Binding-site contacts:
Ligand atom CAE contacts residue NAP1 of chain 1.E at 3.8 Å.
Ligand atom CAH contacts residue NAP1 of chain 1.E at 3.6 Å.
Ligand atom CL1 contacts residue PHE117 of chain 1.A at 3.8 Å.
Ligand atom NAF contacts residue TYR194 of chain 1.A at 3.5 Å (h-bond).
Ligand atom CAJ contacts residue ASP181 of chain 1.A at 3.7 Å.
Ligand atom CL1 contacts residue MET233 of chain 1.A at 3.9 Å.
Ligand atom CAD contacts residue NAP1 of chain 1.E at 3.8 Å.
Ligand atom NAA contacts residue NAP1 of chain 1.E at 3.0 Å (h-bond).
Ligand atom CAI contacts residue PHE117 of chain 1.A at 3.8 Å (hydrophobic).
Ligand atom CAG contacts residue NAP1 of chain 1.E at 3.5 Å.
Ligand atom CAD contacts residue PHE117 of chain 1.A at 3.6 Å (hydrophobic).
Ligand atom CAR contacts residue NAP1 of chain 1.E at 3.7 Å.
Ligand atom CAE contacts residue TYR194 of chain 1.A at 3.7 Å (hydrophobic).
Ligand atom CAJ contacts residue NAP1 of chain 1.E at 3.5 Å.
Ligand atom NAF contacts residue PHE117 of chain 1.A at 3.6 Å.
Ligand atom CAE contacts residue PHE117 of chain 1.A at 3.6 Å (hydrophobic).
Ligand atom OAU contacts residue LEU229 of chain 1.A at 3.5 Å.
Ligand atom CAI contacts residue NAP1 of chain 1.E at 3.3 Å.
Ligand atom NAF contacts residue NAP1 of chain 1.E at 2.8 Å (h-bond).
Ligand atom CAO contacts residue MET233 of chain 1.A at 3.5 Å (hydrophobic).
Ligand atom NAA contacts residue PHE117 of chain 1.A at 3.6 Å.
Ligand atom SAC contacts residue NAP1 of chain 1.E at 3.1 Å (h-bond).
Ligand atom CAL contacts residue TRP241 of chain 1.A at 3.2 Å (hydrophobic).
Ligand atom CAB contacts residue NAP1 of chain 1.E at 3.3 Å.
Ligand atom NAA contacts residue SER115 of chain 1.A at 2.9 Å (h-bond).
Ligand atom OAU contacts residue NAP1 of chain 1.E at 3.6 Å (h-bond).
Ligand atom CAH contacts residue PHE117 of chain 1.A at 3.9 Å (hydrophobic).
Ligand atom CAB contacts residue PHE117 of chain 1.A at 3.4 Å (hydrophobic).
Ligand atom CAM contacts residue TRP241 of chain 1.A at 3.5 Å (hydrophobic).
Ligand atom OAU contacts residue PRO230 of chain 1.A at 3.7 Å.
Ligand atom CAB contacts residue SER115 of chain 1.A at 3.9 Å.
Ligand atom CAM contacts residue CYS188 of chain 1.A at 3.6 Å (hydrophobic).
Ligand atom SAC contacts residue PHE117 of chain 1.A at 3.8 Å.
Ligand atom CAP contacts residue PHE117 of chain 1.A at 3.9 Å (hydrophobic).
Ligand atom CAJ contacts residue PHE117 of chain 1.A at 3.6 Å (hydrophobic).
Ligand atom CAT contacts residue VAL226 of chain 1.A at 3.8 Å (hydrophobic).
Ligand atom CAP contacts residue MET233 of chain 1.A at 3.6 Å (hydrophobic).
Ligand atom CAG contacts residue PHE117 of chain 1.A at 3.7 Å (hydrophobic).
Ligand atom CAJ contacts residue TYR194 of chain 1.A at 3.2 Å (hydrophobic).
Ligand atom CAL contacts residue CYS188 of chain 1.A at 3.6 Å (hydrophobic).

This protein binds this small molecule.
Small molecule (SMILES): Nc1nc2ccc(C(=O)NCc3ccc(Cl)c(Cl)c3)cc2s1

Sequence of chain 1.A:
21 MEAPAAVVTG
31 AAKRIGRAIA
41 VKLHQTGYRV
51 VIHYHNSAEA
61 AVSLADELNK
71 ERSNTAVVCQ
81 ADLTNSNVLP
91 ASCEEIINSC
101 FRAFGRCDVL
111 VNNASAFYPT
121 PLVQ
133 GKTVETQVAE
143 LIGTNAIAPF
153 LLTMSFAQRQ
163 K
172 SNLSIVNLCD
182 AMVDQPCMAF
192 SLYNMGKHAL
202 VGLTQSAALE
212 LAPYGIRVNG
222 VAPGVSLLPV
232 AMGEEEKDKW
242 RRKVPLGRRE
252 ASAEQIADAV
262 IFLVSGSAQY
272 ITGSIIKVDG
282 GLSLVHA